Binding-site contacts:
Ligand atom N4 contacts residue ILE14 of chain 1.B at 2.7 Å (h-bond).
Ligand atom C10 contacts residue PHE58 of chain 1.B at 3.5 Å (hydrophobic).
Ligand atom C7 contacts residue NDP1 of chain 1.J at 3.5 Å.
Ligand atom N2 contacts residue ILE14 of chain 1.B at 3.6 Å.
Ligand atom N2 contacts residue THR185 of chain 1.B at 3.6 Å.
Ligand atom N3 contacts residue CYS15 of chain 1.B at 3.2 Å.
Ligand atom O2 contacts residue PHE116 of chain 1.B at 2.7 Å.
Ligand atom C5 contacts residue PHE58 of chain 1.B at 3.5 Å (hydrophobic).
Ligand atom N1 contacts residue PHE58 of chain 1.B at 3.8 Å.
Ligand atom N4 contacts residue TYR170 of chain 1.B at 3.2 Å (h-bond).
Ligand atom C5 contacts residue CYS15 of chain 1.B at 3.8 Å (hydrophobic).
Ligand atom C10 contacts residue LEU164 of chain 1.B at 3.5 Å (hydrophobic).
Ligand atom C5 contacts residue NDP1 of chain 1.J at 3.3 Å.
Ligand atom O2 contacts residue PRO113 of chain 1.B at 3.3 Å.
Ligand atom C9 contacts residue LEU164 of chain 1.B at 3.8 Å (hydrophobic).
Ligand atom C3 contacts residue NDP1 of chain 1.J at 3.8 Å.
Ligand atom C4 contacts residue PHE58 of chain 1.B at 3.5 Å (hydrophobic).
Ligand atom N1 contacts residue ASP54 of chain 1.B at 2.9 Å (salt-bridge).
Ligand atom C4 contacts residue CYS15 of chain 1.B at 3.6 Å (hydrophobic).
Ligand atom C1 contacts residue ASP54 of chain 1.B at 3.1 Å.
Ligand atom N3 contacts residue NDP1 of chain 1.J at 3.8 Å.
Ligand atom C1 contacts residue TRP48 of chain 1.B at 3.8 Å (hydrophobic).
Ligand atom C9 contacts residue PHE58 of chain 1.B at 3.5 Å (hydrophobic).
Ligand atom C3 contacts residue ASP54 of chain 1.B at 3.8 Å.
Ligand atom C15 contacts residue MET55 of chain 1.B at 3.7 Å (hydrophobic).
Ligand atom N4 contacts residue NDP1 of chain 1.J at 3.6 Å (h-bond).
Ligand atom C4 contacts residue ASP54 of chain 1.B at 3.8 Å.
Ligand atom N1 contacts residue ALA16 of chain 1.B at 3.7 Å.
Ligand atom C5 contacts residue ILE14 of chain 1.B at 3.4 Å (hydrophobic).
Ligand atom N3 contacts residue PHE58 of chain 1.B at 3.5 Å.
Ligand atom N2 contacts residue CYS15 of chain 1.B at 3.3 Å (h-bond).
Ligand atom C2 contacts residue ASP54 of chain 1.B at 3.7 Å.
Ligand atom C17 contacts residue PHE116 of chain 1.B at 3.8 Å (hydrophobic).
Ligand atom N4 contacts residue LEU164 of chain 1.B at 3.1 Å (h-bond).
Ligand atom C14 contacts residue MET55 of chain 1.B at 3.7 Å (hydrophobic).
Ligand atom N2 contacts residue ASP54 of chain 1.B at 3.1 Å (salt-bridge).
Ligand atom C4 contacts residue ALA16 of chain 1.B at 3.8 Å (hydrophobic).
Ligand atom N3 contacts residue ILE14 of chain 1.B at 3.3 Å (h-bond).
Ligand atom C6 contacts residue NDP1 of chain 1.J at 3.3 Å.
Ligand atom N4 contacts residue PHE58 of chain 1.B at 3.8 Å.

Sequence of chain 1.B:
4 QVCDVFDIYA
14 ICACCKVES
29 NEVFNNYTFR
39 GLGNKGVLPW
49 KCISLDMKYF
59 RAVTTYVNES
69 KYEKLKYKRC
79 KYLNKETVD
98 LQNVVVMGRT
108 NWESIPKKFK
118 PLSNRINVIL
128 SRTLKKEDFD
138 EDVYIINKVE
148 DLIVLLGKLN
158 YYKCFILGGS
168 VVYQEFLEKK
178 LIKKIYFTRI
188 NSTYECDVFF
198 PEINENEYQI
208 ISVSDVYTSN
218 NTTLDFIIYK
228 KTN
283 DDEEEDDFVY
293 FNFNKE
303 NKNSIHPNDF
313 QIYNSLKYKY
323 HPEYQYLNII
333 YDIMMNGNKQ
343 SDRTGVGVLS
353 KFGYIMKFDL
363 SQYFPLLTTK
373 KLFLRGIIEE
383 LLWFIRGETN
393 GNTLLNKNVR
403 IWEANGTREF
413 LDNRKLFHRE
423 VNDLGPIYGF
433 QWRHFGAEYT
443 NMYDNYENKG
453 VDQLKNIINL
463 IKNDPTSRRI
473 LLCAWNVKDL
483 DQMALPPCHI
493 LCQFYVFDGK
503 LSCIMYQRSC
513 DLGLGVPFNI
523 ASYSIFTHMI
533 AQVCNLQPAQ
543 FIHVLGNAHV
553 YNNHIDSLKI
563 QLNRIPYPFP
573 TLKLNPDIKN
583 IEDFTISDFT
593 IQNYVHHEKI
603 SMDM

A small-molecule ligand and the protein it binds are described below.
Small molecule (SMILES): CCc1nc(N)nc(N)c1Cc1cccc(-c2ccc(C(=O)O)cc2)c1